The protein below binds the small molecule below.
Small molecule (SMILES): C[C@H](O)[C@H](N)[C@@H]1O[C@](O)(C(=O)O)C[C@H](O)[C@@H]1N

Binding-site contacts:
Ligand atom C3 contacts residue SER441 of chain 1.O at 1.7 Å.
Ligand atom C6 contacts residue SER441 of chain 1.O at 3.7 Å.
Ligand atom N5 contacts residue SER441 of chain 1.O at 4.4 Å.
Ligand atom O1A contacts residue SER441 of chain 1.O at 2.3 Å (h-bond).
Ligand atom C3 contacts residue ALA440 of chain 1.O at 4.5 Å (hydrophobic).
Ligand atom C5 contacts residue SER441 of chain 1.O at 3.9 Å.
Ligand atom O1B contacts residue SER441 of chain 1.O at 3.3 Å (h-bond).
Ligand atom C1 contacts residue SER441 of chain 1.O at 2.1 Å.
Ligand atom O6 contacts residue SER441 of chain 1.O at 2.9 Å (h-bond).
Ligand atom C4 contacts residue SER441 of chain 1.O at 3.1 Å.
Ligand atom C1 contacts residue ALA440 of chain 1.O at 4.2 Å (hydrophobic).
Ligand atom C2 contacts residue SER441 of chain 1.O at 1.4 Å.
Ligand atom O1A contacts residue ALA440 of chain 1.O at 3.2 Å (h-bond).
Ligand atom O4 contacts residue SER441 of chain 1.O at 3.6 Å (h-bond).
Ligand atom C2 contacts residue ALA440 of chain 1.O at 4.5 Å (hydrophobic).

Sequence of chain 1.O:
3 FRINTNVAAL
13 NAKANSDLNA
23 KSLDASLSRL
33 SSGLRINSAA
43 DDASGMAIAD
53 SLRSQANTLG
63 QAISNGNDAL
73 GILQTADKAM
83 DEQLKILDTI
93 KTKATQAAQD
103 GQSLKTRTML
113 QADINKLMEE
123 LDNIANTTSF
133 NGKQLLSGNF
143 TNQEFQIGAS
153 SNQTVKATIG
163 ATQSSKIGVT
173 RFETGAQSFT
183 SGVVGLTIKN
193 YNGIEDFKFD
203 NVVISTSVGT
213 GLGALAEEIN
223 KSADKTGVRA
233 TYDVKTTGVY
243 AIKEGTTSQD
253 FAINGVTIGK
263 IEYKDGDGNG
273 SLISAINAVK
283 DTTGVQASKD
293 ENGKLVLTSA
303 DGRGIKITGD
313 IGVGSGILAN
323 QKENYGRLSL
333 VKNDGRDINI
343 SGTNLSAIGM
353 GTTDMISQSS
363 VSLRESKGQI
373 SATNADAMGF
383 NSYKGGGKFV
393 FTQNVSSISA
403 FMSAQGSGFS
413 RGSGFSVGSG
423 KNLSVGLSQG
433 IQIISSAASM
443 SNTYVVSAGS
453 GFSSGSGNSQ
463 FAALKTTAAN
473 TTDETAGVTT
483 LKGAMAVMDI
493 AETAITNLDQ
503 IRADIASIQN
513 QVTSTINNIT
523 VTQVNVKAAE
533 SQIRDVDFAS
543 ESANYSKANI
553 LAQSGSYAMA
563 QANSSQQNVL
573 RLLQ